Sequence of chain 1.A:
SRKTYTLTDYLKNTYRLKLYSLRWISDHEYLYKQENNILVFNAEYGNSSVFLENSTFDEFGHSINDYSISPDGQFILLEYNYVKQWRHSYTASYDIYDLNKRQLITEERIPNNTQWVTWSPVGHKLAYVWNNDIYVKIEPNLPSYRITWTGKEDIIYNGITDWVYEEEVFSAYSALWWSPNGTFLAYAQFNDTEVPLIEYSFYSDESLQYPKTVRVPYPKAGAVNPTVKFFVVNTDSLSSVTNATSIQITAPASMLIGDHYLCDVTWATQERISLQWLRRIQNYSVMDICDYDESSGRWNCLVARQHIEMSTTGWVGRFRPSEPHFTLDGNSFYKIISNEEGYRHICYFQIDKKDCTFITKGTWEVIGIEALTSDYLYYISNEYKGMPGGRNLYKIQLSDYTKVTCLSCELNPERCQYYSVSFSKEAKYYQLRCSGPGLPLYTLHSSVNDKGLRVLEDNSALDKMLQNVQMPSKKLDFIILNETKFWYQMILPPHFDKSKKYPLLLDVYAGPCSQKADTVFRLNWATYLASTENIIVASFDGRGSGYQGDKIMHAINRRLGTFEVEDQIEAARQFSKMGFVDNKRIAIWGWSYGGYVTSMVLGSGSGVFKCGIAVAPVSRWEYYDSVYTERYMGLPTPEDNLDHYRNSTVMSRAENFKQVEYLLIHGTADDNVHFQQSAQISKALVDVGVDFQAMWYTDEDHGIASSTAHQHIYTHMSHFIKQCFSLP

Binding-site contacts:
Ligand atom O6 contacts residue TRP174 of chain 1.B at 4.0 Å.
Ligand atom C1 contacts residue ILE161 of chain 1.A at 4.2 Å (hydrophobic).
Ligand atom O6 contacts residue GLU199 of chain 1.A at 3.8 Å.
Ligand atom O5 contacts residue TRP174 of chain 1.B at 3.7 Å.
Ligand atom O7 contacts residue LYS234 of chain 1.A at 2.8 Å (salt-bridge).
Ligand atom C4 contacts residue TRP174 of chain 1.B at 4.1 Å (hydrophobic).
Ligand atom C5 contacts residue ASN196 of chain 1.A at 3.6 Å.
Ligand atom C8 contacts residue ASN196 of chain 1.A at 4.2 Å.
Ligand atom O6 contacts residue ASP178 of chain 1.B at 4.0 Å.
Ligand atom C7 contacts residue GLU175 of chain 1.B at 3.6 Å.
Ligand atom C2 contacts residue ASN196 of chain 1.A at 2.4 Å.
Ligand atom C1 contacts residue ASN196 of chain 1.A at 1.4 Å.
Ligand atom C5 contacts residue TRP174 of chain 1.B at 4.2 Å (hydrophobic).
Ligand atom C3 contacts residue ASN196 of chain 1.A at 3.7 Å.
Ligand atom O7 contacts residue ASP178 of chain 1.B at 4.2 Å.
Ligand atom O5 contacts residue ASN196 of chain 1.A at 2.4 Å (h-bond).
Ligand atom C4 contacts residue ASN196 of chain 1.A at 4.2 Å.
Ligand atom O5 contacts residue THR198 of chain 1.A at 3.7 Å.
Ligand atom N2 contacts residue ILE161 of chain 1.A at 4.0 Å.
Ligand atom C7 contacts residue LYS234 of chain 1.A at 3.9 Å.
Ligand atom O7 contacts residue ASN196 of chain 1.A at 3.1 Å (h-bond).
Ligand atom O4 contacts residue TRP174 of chain 1.B at 4.3 Å.
Ligand atom O7 contacts residue GLU175 of chain 1.B at 3.9 Å.
Ligand atom O7 contacts residue THR198 of chain 1.A at 3.5 Å.
Ligand atom O3 contacts residue GLU175 of chain 1.B at 3.9 Å.
Ligand atom C8 contacts residue ILE161 of chain 1.A at 3.8 Å (hydrophobic).
Ligand atom N2 contacts residue GLU175 of chain 1.B at 4.1 Å.
Ligand atom O2 contacts residue TRP174 of chain 1.B at 3.4 Å (h-bond).
Ligand atom C7 contacts residue ASN196 of chain 1.A at 3.1 Å.
Ligand atom C5 contacts residue THR198 of chain 1.A at 3.7 Å.
Ligand atom C8 contacts residue GLN194 of chain 1.A at 3.6 Å.
Ligand atom O3 contacts residue TRP174 of chain 1.B at 3.5 Å.
Ligand atom C6 contacts residue TRP174 of chain 1.B at 3.7 Å (hydrophobic).
Ligand atom C6 contacts residue THR198 of chain 1.A at 3.8 Å.
Ligand atom N2 contacts residue ASN196 of chain 1.A at 2.8 Å (h-bond).
Ligand atom C7 contacts residue ILE161 of chain 1.A at 4.1 Å (hydrophobic).
Ligand atom O7 contacts residue GLN194 of chain 1.A at 4.1 Å.
Ligand atom C6 contacts residue GLU199 of chain 1.A at 4.0 Å.
Ligand atom C1 contacts residue THR198 of chain 1.A at 3.5 Å.
Ligand atom C8 contacts residue GLU175 of chain 1.B at 3.5 Å.

Sequence of chain 1.B:
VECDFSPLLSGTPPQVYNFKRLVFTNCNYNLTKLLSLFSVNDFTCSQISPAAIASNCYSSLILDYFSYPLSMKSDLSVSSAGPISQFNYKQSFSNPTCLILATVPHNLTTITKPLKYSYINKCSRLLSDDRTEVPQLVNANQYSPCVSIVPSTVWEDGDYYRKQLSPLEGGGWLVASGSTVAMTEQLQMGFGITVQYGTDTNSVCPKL

The protein below binds the small molecule below.
Small molecule (SMILES): CC(=O)N[C@H]1[C@H](O[C@H]2[C@H](O)[C@@H](NC(C)=O)CO[C@@H]2CO)O[C@H](CO)[C@@H](O[C@@H]2O[C@H](CO)[C@@H](O)[C@H](O)[C@@H]2O)[C@@H]1O